Sequence of chain 1.B:
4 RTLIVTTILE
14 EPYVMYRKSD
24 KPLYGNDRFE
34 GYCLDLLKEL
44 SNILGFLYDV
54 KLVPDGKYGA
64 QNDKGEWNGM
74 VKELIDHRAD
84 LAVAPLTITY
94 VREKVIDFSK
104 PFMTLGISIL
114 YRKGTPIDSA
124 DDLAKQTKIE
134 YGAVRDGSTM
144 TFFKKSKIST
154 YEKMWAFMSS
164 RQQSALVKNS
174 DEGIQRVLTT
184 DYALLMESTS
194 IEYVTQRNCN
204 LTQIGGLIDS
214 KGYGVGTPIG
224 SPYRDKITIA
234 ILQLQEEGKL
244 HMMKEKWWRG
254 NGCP

Binding-site contacts:
Ligand atom CD1 contacts residue GLU13 of chain 1.B at 3.2 Å.
Ligand atom CD1 contacts residue TYR61 of chain 1.B at 3.4 Å (hydrophobic).
Ligand atom CB contacts residue GLU190 of chain 1.B at 4.1 Å.
Ligand atom N contacts residue THR90 of chain 1.B at 3.1 Å (h-bond).
Ligand atom OXT contacts residue THR90 of chain 1.B at 4.2 Å.
Ligand atom CG1 contacts residue THR142 of chain 1.B at 3.3 Å.
Ligand atom O contacts residue LEU89 of chain 1.B at 3.8 Å.
Ligand atom OD2 contacts residue SER141 of chain 1.B at 2.9 Å (h-bond).
Ligand atom OD2 contacts residue GLY140 of chain 1.B at 3.3 Å.
Ligand atom CA contacts residue THR90 of chain 1.B at 3.3 Å.
Ligand atom O contacts residue ARG95 of chain 1.B at 2.8 Å (salt-bridge).
Ligand atom CG contacts residue TYR61 of chain 1.B at 3.6 Å (hydrophobic).
Ligand atom CD2 contacts residue VAL137 of chain 1.B at 4.0 Å (hydrophobic).
Ligand atom CD2 contacts residue GOL1 of chain 1.M at 3.6 Å.
Ligand atom O contacts residue SER141 of chain 1.B at 3.9 Å.
Ligand atom N contacts residue PRO88 of chain 1.B at 3.0 Å (h-bond).
Ligand atom OD1 contacts residue GLU190 of chain 1.B at 3.9 Å.
Ligand atom OXT contacts residue SER141 of chain 1.B at 2.7 Å (h-bond).
Ligand atom N contacts residue TYR216 of chain 1.B at 4.0 Å.
Ligand atom CD contacts residue GLU190 of chain 1.B at 3.4 Å.
Ligand atom C contacts residue ARG95 of chain 1.B at 3.5 Å.
Ligand atom CG1 contacts residue SER141 of chain 1.B at 4.2 Å.
Ligand atom OD2 contacts residue THR142 of chain 1.B at 3.0 Å (h-bond).
Ligand atom O contacts residue PRO88 of chain 1.B at 3.5 Å (h-bond).
Ligand atom CD2 contacts residue TYR61 of chain 1.B at 3.5 Å (hydrophobic).
Ligand atom CD contacts residue TYR61 of chain 1.B at 3.8 Å (hydrophobic).
Ligand atom OXT contacts residue GLY140 of chain 1.B at 3.9 Å.
Ligand atom CB1 contacts residue GLU190 of chain 1.B at 3.7 Å.
Ligand atom O contacts residue TYR61 of chain 1.B at 3.7 Å.
Ligand atom CG1 contacts residue GLU190 of chain 1.B at 4.1 Å.
Ligand atom CD1 contacts residue SER173 of chain 1.B at 4.2 Å.
Ligand atom N contacts residue GLU190 of chain 1.B at 2.8 Å (salt-bridge).
Ligand atom CD contacts residue PRO88 of chain 1.B at 3.2 Å (hydrophobic).
Ligand atom C contacts residue SER141 of chain 1.B at 3.4 Å.
Ligand atom C contacts residue THR90 of chain 1.B at 3.3 Å.
Ligand atom CG2 contacts residue TYR61 of chain 1.B at 3.6 Å (hydrophobic).
Ligand atom CA contacts residue GLU190 of chain 1.B at 3.5 Å.
Ligand atom O contacts residue THR90 of chain 1.B at 3.1 Å (h-bond).
Ligand atom OD1 contacts residue THR142 of chain 1.B at 2.7 Å (h-bond).
Ligand atom OXT contacts residue ARG95 of chain 1.B at 2.9 Å (salt-bridge).

The small molecule below binds the protein below.
Small molecule (SMILES): C=C(C)[C@H]1CN[C@H](C(=O)O)[C@H]1CC(=O)O